Sequence of chain 1.B:
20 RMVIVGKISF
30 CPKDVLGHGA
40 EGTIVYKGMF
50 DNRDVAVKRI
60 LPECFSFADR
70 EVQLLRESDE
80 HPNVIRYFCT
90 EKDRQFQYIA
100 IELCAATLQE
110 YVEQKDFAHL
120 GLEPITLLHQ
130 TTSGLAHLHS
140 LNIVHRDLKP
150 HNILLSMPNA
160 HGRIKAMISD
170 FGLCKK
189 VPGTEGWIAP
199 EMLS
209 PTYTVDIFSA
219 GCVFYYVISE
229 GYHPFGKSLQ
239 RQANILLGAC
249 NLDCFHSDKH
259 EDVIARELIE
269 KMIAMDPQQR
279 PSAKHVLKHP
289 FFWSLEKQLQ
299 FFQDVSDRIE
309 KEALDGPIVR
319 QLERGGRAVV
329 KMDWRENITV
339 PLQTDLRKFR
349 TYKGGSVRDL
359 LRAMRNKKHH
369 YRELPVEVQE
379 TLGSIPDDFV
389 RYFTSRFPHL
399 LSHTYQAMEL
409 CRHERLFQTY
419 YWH

Binding-site contacts:
Ligand atom C15 contacts residue ASN364 of chain 1.B at 3.4 Å.
Ligand atom C09 contacts residue PHE347 of chain 1.B at 3.7 Å (hydrophobic).
Ligand atom C19 contacts residue PHE347 of chain 1.B at 3.9 Å (hydrophobic).
Ligand atom C16 contacts residue PHE347 of chain 1.B at 3.9 Å (hydrophobic).
Ligand atom C19 contacts residue LEU344 of chain 1.B at 3.4 Å (hydrophobic).
Ligand atom C15 contacts residue TYR350 of chain 1.B at 3.7 Å (hydrophobic).
Ligand atom O24 contacts residue HIS368 of chain 1.B at 3.6 Å.
Ligand atom C11 contacts residue PHE347 of chain 1.B at 3.4 Å (hydrophobic).
Ligand atom O17 contacts residue ASN364 of chain 1.B at 3.6 Å.
Ligand atom C07 contacts residue GLU371 of chain 1.B at 3.5 Å.
Ligand atom C19 contacts residue LYS365 of chain 1.B at 1.2 Å.
Ligand atom C21 contacts residue HIS368 of chain 1.B at 3.7 Å.
Ligand atom C12 contacts residue HIS368 of chain 1.B at 3.9 Å.
Ligand atom C23 contacts residue PHE347 of chain 1.B at 3.8 Å (hydrophobic).
Ligand atom C16 contacts residue ASN364 of chain 1.B at 3.5 Å.
Ligand atom C18 contacts residue PHE347 of chain 1.B at 3.8 Å (hydrophobic).
Ligand atom C21 contacts residue LYS365 of chain 1.B at 3.0 Å.
Ligand atom C18 contacts residue LYS365 of chain 1.B at 2.4 Å.
Ligand atom C16 contacts residue TYR350 of chain 1.B at 3.7 Å (hydrophobic).
Ligand atom O22 contacts residue PHE347 of chain 1.B at 3.4 Å.
Ligand atom C11 contacts residue HIS368 of chain 1.B at 3.3 Å.
Ligand atom C13 contacts residue PHE347 of chain 1.B at 3.8 Å (hydrophobic).
Ligand atom C12 contacts residue PHE347 of chain 1.B at 3.7 Å (hydrophobic).
Ligand atom O17 contacts residue TYR350 of chain 1.B at 2.9 Å (h-bond).
Ligand atom C13 contacts residue ASN364 of chain 1.B at 3.4 Å.
Ligand atom O14 contacts residue TYR350 of chain 1.B at 2.7 Å (h-bond).
Ligand atom O17 contacts residue LEU344 of chain 1.B at 3.2 Å.
Ligand atom C09 contacts residue HIS368 of chain 1.B at 3.0 Å.
Ligand atom C06 contacts residue GLU371 of chain 1.B at 3.8 Å.
Ligand atom C23 contacts residue HIS368 of chain 1.B at 3.5 Å.
Ligand atom O24 contacts residue GLU371 of chain 1.B at 3.9 Å.
Ligand atom C21 contacts residue PHE347 of chain 1.B at 3.4 Å (hydrophobic).
Ligand atom C10 contacts residue HIS368 of chain 1.B at 2.9 Å.
Ligand atom C13 contacts residue TYR350 of chain 1.B at 3.6 Å (hydrophobic).
Ligand atom O22 contacts residue LYS365 of chain 1.B at 2.9 Å (salt-bridge).
Ligand atom C07 contacts residue HIS368 of chain 1.B at 3.2 Å.
Ligand atom C16 contacts residue LYS365 of chain 1.B at 3.5 Å.
Ligand atom C08 contacts residue HIS368 of chain 1.B at 3.2 Å.
Ligand atom O14 contacts residue ASN364 of chain 1.B at 2.7 Å (h-bond).
Ligand atom O17 contacts residue LYS365 of chain 1.B at 3.7 Å.

A small-molecule ligand and the protein it binds are described below.
Small molecule (SMILES): COCCOCCc1c(C)c2cc(OC)c(O)c(C)c2oc1=O